The small molecule below binds the protein below.
Small molecule (SMILES): CC(=O)N[C@@H]1[C@@H](O)[C@H](O)[C@@H](CO)O[C@H]1O

Binding-site contacts:
Ligand atom C5 contacts residue ASN395 of chain 2.B at 3.7 Å.
Ligand atom C1 contacts residue ASN395 of chain 2.B at 1.4 Å.
Ligand atom C8 contacts residue ASN395 of chain 2.B at 4.2 Å.
Ligand atom O5 contacts residue ASN395 of chain 2.B at 2.5 Å (h-bond).
Ligand atom C8 contacts residue ARG372 of chain 2.B at 3.2 Å.
Ligand atom O7 contacts residue ASN395 of chain 2.B at 3.6 Å.
Ligand atom C4 contacts residue ASN395 of chain 2.B at 4.3 Å.
Ligand atom C1 contacts residue ARG369 of chain 2.B at 3.5 Å.
Ligand atom C2 contacts residue ASN395 of chain 2.B at 2.5 Å.
Ligand atom C7 contacts residue ASN395 of chain 2.B at 3.2 Å.
Ligand atom O5 contacts residue ARG369 of chain 2.B at 4.4 Å.
Ligand atom C3 contacts residue ASN395 of chain 2.B at 3.7 Å.
Ligand atom N2 contacts residue ASN395 of chain 2.B at 2.7 Å (h-bond).

Sequence of chain 2.B:
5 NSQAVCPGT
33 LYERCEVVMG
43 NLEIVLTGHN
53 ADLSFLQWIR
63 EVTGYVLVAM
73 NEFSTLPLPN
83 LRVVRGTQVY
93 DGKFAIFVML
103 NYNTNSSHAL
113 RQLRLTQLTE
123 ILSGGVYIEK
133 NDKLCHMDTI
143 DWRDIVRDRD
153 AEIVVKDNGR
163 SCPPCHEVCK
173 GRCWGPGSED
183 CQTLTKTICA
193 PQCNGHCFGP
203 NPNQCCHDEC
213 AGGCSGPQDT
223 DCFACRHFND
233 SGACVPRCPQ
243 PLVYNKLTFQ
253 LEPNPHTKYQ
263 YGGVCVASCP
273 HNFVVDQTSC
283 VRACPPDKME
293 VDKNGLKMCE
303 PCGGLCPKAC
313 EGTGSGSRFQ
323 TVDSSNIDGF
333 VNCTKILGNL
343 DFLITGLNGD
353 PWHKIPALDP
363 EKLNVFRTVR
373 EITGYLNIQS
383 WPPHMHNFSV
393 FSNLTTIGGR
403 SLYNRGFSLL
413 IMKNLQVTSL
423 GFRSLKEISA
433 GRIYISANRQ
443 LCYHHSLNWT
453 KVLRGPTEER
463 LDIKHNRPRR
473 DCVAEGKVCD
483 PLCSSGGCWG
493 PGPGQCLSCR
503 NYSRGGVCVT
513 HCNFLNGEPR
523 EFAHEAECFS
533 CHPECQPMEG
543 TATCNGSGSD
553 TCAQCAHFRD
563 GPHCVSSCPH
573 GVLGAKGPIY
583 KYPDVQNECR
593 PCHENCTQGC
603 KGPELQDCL